Binding-site contacts:
Ligand atom O2 contacts residue ARG390 of chain 1.B at 3.3 Å (salt-bridge).
Ligand atom O3 contacts residue ALA78 of chain 1.B at 3.9 Å.
Ligand atom C4 contacts residue ARG390 of chain 1.B at 3.9 Å.
Ligand atom O4 contacts residue ARG390 of chain 1.B at 3.1 Å.
Ligand atom O5 contacts residue GLN557 of chain 1.B at 4.4 Å.
Ligand atom C5 contacts residue LYS274 of chain 1.B at 4.3 Å.
Ligand atom C4 contacts residue ALA269 of chain 1.B at 4.3 Å (hydrophobic).
Ligand atom O6 contacts residue GLY75 of chain 1.B at 3.4 Å (h-bond).
Ligand atom O4 contacts residue LYS391 of chain 1.B at 4.2 Å.
Ligand atom C6 contacts residue GLY75 of chain 1.B at 4.5 Å.
Ligand atom C6 contacts residue LEU77 of chain 1.B at 3.8 Å (hydrophobic).
Ligand atom C3 contacts residue LYS274 of chain 1.B at 4.3 Å.
Ligand atom C6 contacts residue ALA269 of chain 1.B at 3.1 Å (hydrophobic).
Ligand atom O6 contacts residue LYS391 of chain 1.B at 3.0 Å.
Ligand atom C5 contacts residue ALA269 of chain 1.B at 3.7 Å (hydrophobic).
Ligand atom O6 contacts residue ALA269 of chain 1.B at 3.8 Å.
Ligand atom C3 contacts residue ARG390 of chain 1.B at 3.4 Å.
Ligand atom O3 contacts residue ARG390 of chain 1.B at 3.8 Å.
Ligand atom O5 contacts residue ALA556 of chain 1.B at 4.2 Å.
Ligand atom C4 contacts residue LYS391 of chain 1.B at 4.5 Å.
Ligand atom C2 contacts residue LYS274 of chain 1.B at 3.1 Å.
Ligand atom C4 contacts residue ALA78 of chain 1.B at 4.2 Å (hydrophobic).
Ligand atom O6 contacts residue LEU77 of chain 1.B at 4.3 Å.
Ligand atom O4 contacts residue GLN557 of chain 1.B at 4.4 Å.
Ligand atom C1 contacts residue LYS274 of chain 1.B at 3.4 Å.
Ligand atom C2 contacts residue ARG390 of chain 1.B at 3.4 Å.
Ligand atom O2 contacts residue GLN557 of chain 1.B at 4.2 Å.
Ligand atom O3 contacts residue LYS274 of chain 1.B at 4.4 Å.
Ligand atom O6 contacts residue LYS274 of chain 1.B at 3.3 Å (salt-bridge).
Ligand atom O1 contacts residue ARG390 of chain 1.B at 3.8 Å.
Ligand atom C6 contacts residue LYS274 of chain 1.B at 3.7 Å.
Ligand atom C6 contacts residue LYS391 of chain 1.B at 3.8 Å.
Ligand atom O2 contacts residue LYS274 of chain 1.B at 3.6 Å.
Ligand atom O5 contacts residue LYS274 of chain 1.B at 4.0 Å.

The protein below binds the small molecule below.
Small molecule (SMILES): OC[C@H]1O[C@H](O[C@H]2[C@H](O)[C@@H](O)[C@@H](O)O[C@@H]2CO)[C@H](O)[C@@H](O)[C@@H]1O

Sequence of chain 1.B:
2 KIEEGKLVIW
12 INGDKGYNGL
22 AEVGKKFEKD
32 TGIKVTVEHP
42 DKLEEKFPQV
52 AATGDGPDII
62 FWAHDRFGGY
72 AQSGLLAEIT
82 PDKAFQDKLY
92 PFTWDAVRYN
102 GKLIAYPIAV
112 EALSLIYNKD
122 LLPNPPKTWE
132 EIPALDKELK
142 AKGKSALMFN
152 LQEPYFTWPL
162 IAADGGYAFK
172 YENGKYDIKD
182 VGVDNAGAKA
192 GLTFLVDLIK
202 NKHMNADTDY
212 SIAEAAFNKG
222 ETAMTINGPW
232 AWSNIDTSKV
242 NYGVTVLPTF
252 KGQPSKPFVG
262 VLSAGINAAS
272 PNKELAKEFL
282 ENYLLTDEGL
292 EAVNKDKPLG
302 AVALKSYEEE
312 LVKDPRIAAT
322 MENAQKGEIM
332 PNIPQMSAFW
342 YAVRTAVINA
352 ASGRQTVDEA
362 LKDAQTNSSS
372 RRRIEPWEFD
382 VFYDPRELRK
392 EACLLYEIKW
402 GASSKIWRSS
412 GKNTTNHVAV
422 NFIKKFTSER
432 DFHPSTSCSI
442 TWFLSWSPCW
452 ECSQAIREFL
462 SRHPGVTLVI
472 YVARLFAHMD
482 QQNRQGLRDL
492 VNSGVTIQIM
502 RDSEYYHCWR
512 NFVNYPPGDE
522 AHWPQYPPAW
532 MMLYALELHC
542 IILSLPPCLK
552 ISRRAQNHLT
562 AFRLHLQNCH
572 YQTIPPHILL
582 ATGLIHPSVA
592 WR